This protein binds this small molecule.
Small molecule (SMILES): O=[N+]([O-])c1ccc(O)cc1

Sequence of chain 2.B:
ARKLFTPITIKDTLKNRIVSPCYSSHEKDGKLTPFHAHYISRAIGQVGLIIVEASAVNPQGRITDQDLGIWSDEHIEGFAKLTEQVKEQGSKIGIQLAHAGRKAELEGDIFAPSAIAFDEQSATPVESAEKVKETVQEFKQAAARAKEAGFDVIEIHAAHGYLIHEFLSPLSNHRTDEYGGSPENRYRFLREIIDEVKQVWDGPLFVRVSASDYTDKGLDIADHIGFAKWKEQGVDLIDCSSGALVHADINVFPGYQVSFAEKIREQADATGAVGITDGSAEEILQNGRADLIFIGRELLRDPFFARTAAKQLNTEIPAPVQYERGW

Binding-site contacts:
Ligand atom C6 contacts residue ILE69 of chain 2.A at 3.8 Å (hydrophobic).
Ligand atom C1 contacts residue TYR169 of chain 2.A at 4.1 Å (hydrophobic).
Ligand atom OH contacts residue HIS167 of chain 2.A at 2.8 Å (h-bond).
Ligand atom OH contacts residue TYR169 of chain 2.A at 3.0 Å.
Ligand atom C1 contacts residue TYR28 of chain 2.A at 3.6 Å (hydrophobic).
Ligand atom C5 contacts residue ILE69 of chain 2.A at 3.6 Å (hydrophobic).
Ligand atom OH contacts residue HIS164 of chain 2.A at 2.7 Å (h-bond).
Ligand atom O3 contacts residue ARG336 of chain 2.B at 4.5 Å.
Ligand atom N1 contacts residue TYR28 of chain 2.A at 2.9 Å (h-bond).
Ligand atom O2 contacts residue FMN1 of chain 2.D at 3.9 Å.
Ligand atom C6 contacts residue TYR28 of chain 2.A at 3.4 Å (hydrophobic).
Ligand atom N1 contacts residue ARG336 of chain 2.B at 3.9 Å.
Ligand atom C4 contacts residue FMN1 of chain 2.D at 3.4 Å.
Ligand atom O3 contacts residue TYR28 of chain 2.A at 1.8 Å (h-bond).
Ligand atom C5 contacts residue CYS26 of chain 2.A at 4.0 Å (hydrophobic).
Ligand atom C2 contacts residue TYR169 of chain 2.A at 4.2 Å (hydrophobic).
Ligand atom C3 contacts residue TYR169 of chain 2.A at 3.9 Å (hydrophobic).
Ligand atom N1 contacts residue FMN1 of chain 2.D at 3.6 Å.
Ligand atom O3 contacts residue CYS26 of chain 2.A at 4.1 Å.
Ligand atom O2 contacts residue TYR28 of chain 2.A at 3.9 Å.
Ligand atom C5 contacts residue TYR169 of chain 2.A at 3.4 Å (hydrophobic).
Ligand atom C3 contacts residue HIS167 of chain 2.A at 3.4 Å.
Ligand atom C6 contacts residue FMN1 of chain 2.D at 3.4 Å.
Ligand atom C5 contacts residue FMN1 of chain 2.D at 3.3 Å.
Ligand atom O3 contacts residue FMN1 of chain 2.D at 3.8 Å.
Ligand atom C1 contacts residue FMN1 of chain 2.D at 3.5 Å.
Ligand atom C4 contacts residue HIS164 of chain 2.A at 4.0 Å.
Ligand atom C4 contacts residue TYR169 of chain 2.A at 3.5 Å (hydrophobic).
Ligand atom O2 contacts residue ARG336 of chain 2.B at 2.8 Å (salt-bridge).
Ligand atom C6 contacts residue CYS26 of chain 2.A at 3.7 Å (hydrophobic).
Ligand atom C6 contacts residue TYR169 of chain 2.A at 3.7 Å (hydrophobic).
Ligand atom C2 contacts residue FMN1 of chain 2.D at 3.7 Å.
Ligand atom OH contacts residue FMN1 of chain 2.D at 3.2 Å.
Ligand atom C4 contacts residue HIS167 of chain 2.A at 3.6 Å.
Ligand atom C3 contacts residue FMN1 of chain 2.D at 3.5 Å.

Sequence of chain 2.A:
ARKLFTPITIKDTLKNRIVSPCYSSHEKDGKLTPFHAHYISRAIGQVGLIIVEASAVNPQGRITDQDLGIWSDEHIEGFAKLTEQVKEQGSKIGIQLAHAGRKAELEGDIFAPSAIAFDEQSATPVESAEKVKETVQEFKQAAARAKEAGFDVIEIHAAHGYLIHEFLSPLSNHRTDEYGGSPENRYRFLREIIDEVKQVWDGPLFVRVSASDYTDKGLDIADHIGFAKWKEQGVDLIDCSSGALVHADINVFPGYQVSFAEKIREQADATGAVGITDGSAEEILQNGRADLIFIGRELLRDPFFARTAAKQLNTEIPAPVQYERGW